Sequence of chain 1.A:
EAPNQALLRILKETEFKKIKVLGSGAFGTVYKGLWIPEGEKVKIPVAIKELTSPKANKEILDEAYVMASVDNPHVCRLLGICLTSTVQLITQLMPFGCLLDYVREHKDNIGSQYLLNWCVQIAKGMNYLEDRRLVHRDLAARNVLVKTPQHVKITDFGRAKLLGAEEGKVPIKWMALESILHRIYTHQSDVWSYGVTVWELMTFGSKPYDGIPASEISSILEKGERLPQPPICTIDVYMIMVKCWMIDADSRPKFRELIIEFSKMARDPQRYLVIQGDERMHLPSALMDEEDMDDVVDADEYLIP

Binding-site contacts:
Ligand atom C3 contacts residue THR99 of chain 1.A at 3.8 Å.
Ligand atom N3 contacts residue ALA52 of chain 1.A at 3.5 Å.
Ligand atom C11 contacts residue CYS106 of chain 1.A at 3.0 Å (hydrophobic).
Ligand atom C13 contacts residue LEU27 of chain 1.A at 4.0 Å (hydrophobic).
Ligand atom C51 contacts residue CYS106 of chain 1.A at 1.8 Å (hydrophobic).
Ligand atom BR contacts residue THR99 of chain 1.A at 3.4 Å.
Ligand atom C17 contacts residue MET102 of chain 1.A at 3.4 Å (hydrophobic).
Ligand atom C19 contacts residue LEU153 of chain 1.A at 3.9 Å (hydrophobic).
Ligand atom C21 contacts residue THR163 of chain 1.A at 4.0 Å.
Ligand atom BR contacts residue LEU97 of chain 1.A at 3.5 Å.
Ligand atom C13 contacts residue GLY105 of chain 1.A at 3.6 Å.
Ligand atom N2 contacts residue MET102 of chain 1.A at 3.2 Å (h-bond).
Ligand atom N3 contacts residue THR99 of chain 1.A at 3.7 Å.
Ligand atom C22 contacts residue MET75 of chain 1.A at 4.0 Å (hydrophobic).
Ligand atom O61 contacts residue LEU153 of chain 1.A at 3.7 Å.
Ligand atom C3 contacts residue LYS54 of chain 1.A at 3.9 Å.
Ligand atom C19 contacts residue GLN100 of chain 1.A at 3.4 Å.
Ligand atom C21 contacts residue LYS54 of chain 1.A at 3.6 Å.
Ligand atom C19 contacts residue MET102 of chain 1.A at 3.7 Å (hydrophobic).
Ligand atom C22 contacts residue LYS54 of chain 1.A at 3.6 Å.
Ligand atom C22 contacts residue GLU71 of chain 1.A at 3.4 Å.
Ligand atom C51 contacts residue ASP109 of chain 1.A at 3.5 Å.
Ligand atom C6 contacts residue LEU153 of chain 1.A at 3.4 Å (hydrophobic).
Ligand atom C11 contacts residue ASP109 of chain 1.A at 3.6 Å.
Ligand atom C19 contacts residue ALA52 of chain 1.A at 3.2 Å (hydrophobic).
Ligand atom C7 contacts residue LEU153 of chain 1.A at 3.8 Å (hydrophobic).
Ligand atom C10 contacts residue CYS106 of chain 1.A at 3.6 Å (hydrophobic).
Ligand atom C19 contacts residue THR99 of chain 1.A at 3.9 Å.
Ligand atom C21 contacts residue GLU71 of chain 1.A at 3.4 Å.
Ligand atom C20 contacts residue THR163 of chain 1.A at 3.8 Å.
Ligand atom C4 contacts residue THR99 of chain 1.A at 3.8 Å.
Ligand atom C17 contacts residue LEU27 of chain 1.A at 3.8 Å (hydrophobic).
Ligand atom N3 contacts residue LEU153 of chain 1.A at 3.5 Å.
Ligand atom O61 contacts residue CYS106 of chain 1.A at 3.4 Å.
Ligand atom N2 contacts residue ALA52 of chain 1.A at 3.6 Å.
Ligand atom O61 contacts residue ARG150 of chain 1.A at 4.0 Å.
Ligand atom C8 contacts residue LEU153 of chain 1.A at 3.8 Å (hydrophobic).
Ligand atom N1 contacts residue LEU153 of chain 1.A at 3.9 Å.
Ligand atom C51 contacts residue ARG150 of chain 1.A at 3.8 Å.
Ligand atom BR contacts residue LYS54 of chain 1.A at 3.5 Å.

A small-molecule ligand and the protein it binds are described below.
Small molecule (SMILES): C=CC(=O)Nc1ccc2ncnc(Nc3cccc(Br)c3)c2c1